Sequence of chain 1.B:
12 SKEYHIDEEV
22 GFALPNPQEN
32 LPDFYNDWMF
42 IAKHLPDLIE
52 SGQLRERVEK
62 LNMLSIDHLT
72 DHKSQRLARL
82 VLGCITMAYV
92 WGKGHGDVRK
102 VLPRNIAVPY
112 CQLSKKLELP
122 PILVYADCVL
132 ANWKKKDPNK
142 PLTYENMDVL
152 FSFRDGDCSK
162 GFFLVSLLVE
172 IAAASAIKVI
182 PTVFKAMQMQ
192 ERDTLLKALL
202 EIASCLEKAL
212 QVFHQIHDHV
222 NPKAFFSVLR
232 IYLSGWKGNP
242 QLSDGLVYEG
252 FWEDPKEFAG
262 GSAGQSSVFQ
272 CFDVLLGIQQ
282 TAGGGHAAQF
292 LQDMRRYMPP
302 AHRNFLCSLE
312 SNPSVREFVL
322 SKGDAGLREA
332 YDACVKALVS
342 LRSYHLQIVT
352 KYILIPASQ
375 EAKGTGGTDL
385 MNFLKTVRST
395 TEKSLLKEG

The small molecule below binds the protein below.
Small molecule (SMILES): O=C(C[C@H]1c2c(F)cccc2-c2cncn21)C1CCCCC1

Binding-site contacts:
Ligand atom CAS contacts residue PHE163 of chain 1.B at 3.5 Å (hydrophobic).
Ligand atom CAT contacts residue PHE164 of chain 1.B at 3.9 Å (hydrophobic).
Ligand atom CAS contacts residue PHE164 of chain 1.B at 3.8 Å (hydrophobic).
Ligand atom CAE contacts residue ARG231 of chain 1.B at 3.8 Å.
Ligand atom CAG contacts residue GLY262 of chain 1.B at 3.2 Å.
Ligand atom CAH contacts residue GLY262 of chain 1.B at 3.3 Å.
Ligand atom OAJ contacts residue HEM1 of chain 1.E at 3.2 Å (h-bond).
Ligand atom CAR contacts residue SER167 of chain 1.B at 3.7 Å.
Ligand atom NAP contacts residue ALA264 of chain 1.B at 3.2 Å.
Ligand atom CAQ contacts residue PHE163 of chain 1.B at 3.7 Å (hydrophobic).
Ligand atom NAP contacts residue HEM1 of chain 1.E at 2.3 Å.
Ligand atom CAT contacts residue CYS129 of chain 1.B at 3.6 Å (hydrophobic).
Ligand atom CAQ contacts residue ALA264 of chain 1.B at 3.4 Å (hydrophobic).
Ligand atom CAI contacts residue ALA264 of chain 1.B at 3.6 Å (hydrophobic).
Ligand atom CAE contacts residue ILE354 of chain 1.B at 3.9 Å (hydrophobic).
Ligand atom NAK contacts residue ALA264 of chain 1.B at 3.5 Å.
Ligand atom CAM contacts residue PHE163 of chain 1.B at 3.4 Å (hydrophobic).
Ligand atom CAA contacts residue GLY262 of chain 1.B at 3.8 Å.
Ligand atom CAI contacts residue SER263 of chain 1.B at 3.8 Å.
Ligand atom CAO contacts residue ALA264 of chain 1.B at 3.3 Å (hydrophobic).
Ligand atom CAR contacts residue VAL130 of chain 1.B at 4.0 Å (hydrophobic).
Ligand atom CAQ contacts residue HEM1 of chain 1.E at 3.2 Å.
Ligand atom CAL contacts residue PHE163 of chain 1.B at 3.4 Å (hydrophobic).
Ligand atom CAF contacts residue PHE226 of chain 1.B at 3.9 Å (hydrophobic).
Ligand atom CAO contacts residue HEM1 of chain 1.E at 3.0 Å.
Ligand atom CAU contacts residue LEU234 of chain 1.B at 3.8 Å (hydrophobic).
Ligand atom CAD contacts residue LEU384 of chain 1.B at 3.9 Å (hydrophobic).
Ligand atom FAV contacts residue LEU234 of chain 1.B at 3.5 Å.
Ligand atom CAD contacts residue ILE354 of chain 1.B at 3.9 Å (hydrophobic).
Ligand atom OAJ contacts residue GLY262 of chain 1.B at 3.5 Å (h-bond).
Ligand atom FAV contacts residue SER263 of chain 1.B at 3.7 Å.
Ligand atom CAT contacts residue PHE163 of chain 1.B at 3.9 Å (hydrophobic).
Ligand atom CAN contacts residue PHE163 of chain 1.B at 3.7 Å (hydrophobic).
Ligand atom FAV contacts residue GLY262 of chain 1.B at 3.2 Å.
Ligand atom CAI contacts residue GLY262 of chain 1.B at 3.8 Å.
Ligand atom OAJ contacts residue ALA264 of chain 1.B at 3.8 Å.
Ligand atom CAS contacts residue VAL130 of chain 1.B at 3.3 Å (hydrophobic).
Ligand atom CAL contacts residue ALA264 of chain 1.B at 3.6 Å (hydrophobic).
Ligand atom OAJ contacts residue SER263 of chain 1.B at 3.5 Å.
Ligand atom CAR contacts residue PHE163 of chain 1.B at 3.3 Å (hydrophobic).